Sequence of chain 1.A:
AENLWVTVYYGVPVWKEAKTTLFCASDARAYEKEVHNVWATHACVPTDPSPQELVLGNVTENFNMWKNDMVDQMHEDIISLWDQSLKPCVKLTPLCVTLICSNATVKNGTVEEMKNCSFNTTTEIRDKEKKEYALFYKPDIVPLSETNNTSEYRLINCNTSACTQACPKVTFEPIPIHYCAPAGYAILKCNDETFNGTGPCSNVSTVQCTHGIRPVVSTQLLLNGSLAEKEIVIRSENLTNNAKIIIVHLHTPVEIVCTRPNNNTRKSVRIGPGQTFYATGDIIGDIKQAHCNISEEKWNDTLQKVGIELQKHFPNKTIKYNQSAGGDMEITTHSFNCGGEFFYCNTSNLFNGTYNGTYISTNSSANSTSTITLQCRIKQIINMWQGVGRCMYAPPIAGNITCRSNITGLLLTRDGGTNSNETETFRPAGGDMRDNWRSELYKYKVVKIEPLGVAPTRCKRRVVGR

Binding-site contacts:
Ligand atom C4 contacts residue ASN120 of chain 1.A at 4.2 Å.
Ligand atom C8 contacts residue PHE119 of chain 1.A at 4.3 Å (hydrophobic).
Ligand atom O7 contacts residue ASN120 of chain 1.A at 4.1 Å.
Ligand atom C8 contacts residue ASN120 of chain 1.A at 4.0 Å.
Ligand atom C2 contacts residue ASN120 of chain 1.A at 2.5 Å.
Ligand atom C1 contacts residue ASN120 of chain 1.A at 1.4 Å.
Ligand atom O7 contacts residue ASP127 of chain 1.E at 4.0 Å.
Ligand atom C8 contacts residue SER118 of chain 1.A at 4.2 Å.
Ligand atom C7 contacts residue THR98 of chain 1.A at 4.5 Å.
Ligand atom N2 contacts residue ASN120 of chain 1.A at 3.0 Å (h-bond).
Ligand atom C5 contacts residue ASN120 of chain 1.A at 3.6 Å.
Ligand atom C8 contacts residue THR98 of chain 1.A at 3.3 Å.
Ligand atom C7 contacts residue ASN120 of chain 1.A at 3.7 Å.
Ligand atom O5 contacts residue ASN120 of chain 1.A at 2.3 Å (h-bond).
Ligand atom C3 contacts residue ASN120 of chain 1.A at 3.8 Å.
Ligand atom C8 contacts residue ILE100 of chain 1.A at 3.8 Å (hydrophobic).

Sequence of chain 1.E:
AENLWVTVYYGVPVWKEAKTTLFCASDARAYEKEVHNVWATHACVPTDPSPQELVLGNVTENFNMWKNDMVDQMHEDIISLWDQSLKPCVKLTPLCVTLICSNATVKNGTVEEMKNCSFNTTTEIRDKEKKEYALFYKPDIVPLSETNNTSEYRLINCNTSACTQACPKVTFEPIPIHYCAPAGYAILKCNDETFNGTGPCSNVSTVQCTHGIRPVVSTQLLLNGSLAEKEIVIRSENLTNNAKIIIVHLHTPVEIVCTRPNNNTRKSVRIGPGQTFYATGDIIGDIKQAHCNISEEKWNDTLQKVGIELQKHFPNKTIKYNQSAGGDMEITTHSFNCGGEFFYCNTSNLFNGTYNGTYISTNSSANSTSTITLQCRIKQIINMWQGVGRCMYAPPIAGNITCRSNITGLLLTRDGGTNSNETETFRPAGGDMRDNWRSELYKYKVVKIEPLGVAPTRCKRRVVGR

This small molecule binds to this protein.
Small molecule (SMILES): CC(=O)N[C@H]1[C@H](O[C@H]2[C@H](O)[C@@H](NC(C)=O)CO[C@@H]2CO)O[C@H](CO)[C@@H](O[C@@H]2O[C@H](CO)[C@@H](O)[C@H](O)[C@@H]2O)[C@@H]1O